Binding-site contacts:
Ligand atom C7 contacts residue TYR307 of chain 1.A at 4.5 Å (hydrophobic).
Ligand atom N2 contacts residue SER111 of chain 1.A at 3.0 Å (h-bond).
Ligand atom O3 contacts residue NAG2 of chain 1.Q at 4.2 Å.
Ligand atom C7 contacts residue NAG2 of chain 1.Q at 3.7 Å.
Ligand atom O7 contacts residue NAG2 of chain 1.Q at 3.3 Å (h-bond).
Ligand atom C3 contacts residue ASN109 of chain 1.A at 3.8 Å.
Ligand atom C8 contacts residue NAG1 of chain 1.Q at 4.4 Å.
Ligand atom C8 contacts residue SER111 of chain 1.A at 3.8 Å.
Ligand atom C1 contacts residue ASN109 of chain 1.A at 1.4 Å.
Ligand atom O5 contacts residue ASN109 of chain 1.A at 2.3 Å (h-bond).
Ligand atom C1 contacts residue SER111 of chain 1.A at 3.5 Å.
Ligand atom C7 contacts residue ASN109 of chain 1.A at 3.6 Å.
Ligand atom C8 contacts residue TYR307 of chain 1.A at 3.4 Å (hydrophobic).
Ligand atom N2 contacts residue ASN109 of chain 1.A at 2.9 Å (h-bond).
Ligand atom C7 contacts residue SER111 of chain 1.A at 3.8 Å.
Ligand atom C8 contacts residue NAG2 of chain 1.Q at 3.6 Å.
Ligand atom O7 contacts residue ASN109 of chain 1.A at 4.0 Å.
Ligand atom C5 contacts residue ASN109 of chain 1.A at 3.6 Å.
Ligand atom O7 contacts residue NAG1 of chain 1.Q at 3.6 Å.
Ligand atom C3 contacts residue SER111 of chain 1.A at 4.3 Å.
Ligand atom C2 contacts residue SER111 of chain 1.A at 3.7 Å.
Ligand atom C7 contacts residue NAG1 of chain 1.Q at 4.5 Å.
Ligand atom C4 contacts residue ASN109 of chain 1.A at 4.2 Å.
Ligand atom C2 contacts residue ASN109 of chain 1.A at 2.5 Å.

Sequence of chain 1.A:
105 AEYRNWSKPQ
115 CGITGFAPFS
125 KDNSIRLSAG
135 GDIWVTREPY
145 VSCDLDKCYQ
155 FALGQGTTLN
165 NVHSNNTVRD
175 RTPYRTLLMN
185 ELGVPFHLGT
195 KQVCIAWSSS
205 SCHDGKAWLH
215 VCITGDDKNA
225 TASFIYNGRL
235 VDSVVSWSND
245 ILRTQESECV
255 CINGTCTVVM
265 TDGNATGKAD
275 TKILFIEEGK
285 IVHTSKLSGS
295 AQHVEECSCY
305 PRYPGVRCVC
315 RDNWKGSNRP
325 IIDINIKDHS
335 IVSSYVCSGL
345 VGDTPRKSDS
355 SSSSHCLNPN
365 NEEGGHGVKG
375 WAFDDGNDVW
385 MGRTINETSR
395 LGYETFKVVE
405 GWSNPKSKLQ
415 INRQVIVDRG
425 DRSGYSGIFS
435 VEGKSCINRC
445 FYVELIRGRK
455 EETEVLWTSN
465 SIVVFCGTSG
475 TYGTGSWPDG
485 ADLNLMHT

This protein binds this small molecule.
Small molecule (SMILES): CC(=O)N[C@H]1[C@H](O[C@H]2[C@H](O)[C@@H](NC(C)=O)CO[C@@H]2CO)O[C@H](CO)[C@@H](O[C@@H]2O[C@H](CO)[C@@H](O)[C@H](O)[C@@H]2O)[C@@H]1O